Sequence of chain 1.A:
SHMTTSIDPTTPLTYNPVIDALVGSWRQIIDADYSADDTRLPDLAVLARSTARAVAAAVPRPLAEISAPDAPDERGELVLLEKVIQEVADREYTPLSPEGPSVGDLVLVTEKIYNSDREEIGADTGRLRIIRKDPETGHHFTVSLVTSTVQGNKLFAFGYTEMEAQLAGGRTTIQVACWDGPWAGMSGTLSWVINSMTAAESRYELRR

Binding-site contacts:
Ligand atom C32 contacts residue TRP192 of chain 1.A at 3.6 Å (hydrophobic).
Ligand atom C33 contacts residue GLN166 of chain 1.A at 3.7 Å.
Ligand atom C34 contacts residue GLN166 of chain 1.A at 3.6 Å.
Ligand atom C34 contacts residue THR161 of chain 1.A at 3.7 Å.
Ligand atom C23 contacts residue TRP192 of chain 1.A at 3.8 Å (hydrophobic).
Ligand atom C16 contacts residue THR142 of chain 1.A at 3.8 Å.
Ligand atom C03 contacts residue GLN166 of chain 1.A at 3.4 Å.
Ligand atom C25 contacts residue TRP192 of chain 1.A at 3.8 Å (hydrophobic).
Ligand atom O06 contacts residue GLN166 of chain 1.A at 3.3 Å (h-bond).
Ligand atom C06 contacts residue MET197 of chain 1.A at 3.5 Å (hydrophobic).
Ligand atom C17 contacts residue THR142 of chain 1.A at 3.6 Å.
Ligand atom C22 contacts residue GLU111 of chain 1.A at 3.6 Å.
Ligand atom C35 contacts residue TRP192 of chain 1.A at 3.4 Å (hydrophobic).
Ligand atom C04 contacts residue MET197 of chain 1.A at 3.6 Å (hydrophobic).
Ligand atom C26 contacts residue GLU111 of chain 1.A at 3.4 Å.
Ligand atom O04 contacts residue LEU167 of chain 1.A at 3.1 Å.
Ligand atom C17 contacts residue ILE130 of chain 1.A at 3.8 Å (hydrophobic).
Ligand atom C20 contacts residue TYR93 of chain 1.A at 3.6 Å (hydrophobic).
Ligand atom O07 contacts residue SER144 of chain 1.A at 3.3 Å (h-bond).
Ligand atom C05 contacts residue ALA199 of chain 1.A at 3.5 Å (hydrophobic).
Ligand atom C25 contacts residue GLN86 of chain 1.A at 3.6 Å.
Ligand atom O08 contacts residue SER144 of chain 1.A at 2.9 Å (h-bond).
Ligand atom C25 contacts residue GLU111 of chain 1.A at 3.8 Å.
Ligand atom C10 contacts residue LEU167 of chain 1.A at 3.7 Å (hydrophobic).
Ligand atom O08 contacts residue TRP192 of chain 1.A at 3.5 Å.
Ligand atom C18 contacts residue ILE130 of chain 1.A at 3.8 Å (hydrophobic).
Ligand atom C17 contacts residue LEU128 of chain 1.A at 3.5 Å (hydrophobic).
Ligand atom C27 contacts residue LEU190 of chain 1.A at 3.7 Å (hydrophobic).
Ligand atom C33 contacts residue TRP192 of chain 1.A at 3.8 Å (hydrophobic).
Ligand atom C35 contacts residue LEU128 of chain 1.A at 3.8 Å (hydrophobic).
Ligand atom C14 contacts residue VAL107 of chain 1.A at 3.7 Å (hydrophobic).
Ligand atom C24 contacts residue GLN86 of chain 1.A at 3.7 Å.
Ligand atom C21 contacts residue GLN166 of chain 1.A at 3.8 Å.
Ligand atom O07 contacts residue THR161 of chain 1.A at 3.8 Å.
Ligand atom C35 contacts residue SER144 of chain 1.A at 3.5 Å.
Ligand atom O03 contacts residue THR142 of chain 1.A at 3.1 Å.
Ligand atom C23 contacts residue GLU111 of chain 1.A at 3.6 Å.
Ligand atom C05 contacts residue SER196 of chain 1.A at 3.6 Å.
Ligand atom C24 contacts residue GLU111 of chain 1.A at 3.4 Å.
Ligand atom C01 contacts residue GLU111 of chain 1.A at 3.4 Å.

The small molecule below binds the protein below.
Small molecule (SMILES): CO[C@@H](C)[C@H]1C[C@H](C)[C@H]([C@@H](C)/C=C/[C@@H](O)CC[C@@H](C)/C=C(\CO)[C@H]2O/C(=C3\C(=O)COC3=O)[C@@H](C)[C@@H]3[C@@H]2CCC[C@H]3C)O1